A protein and the small-molecule ligand that binds it are described below.
Small molecule (SMILES): NCC(=O)O

Binding-site contacts:
Ligand atom OXT contacts residue HIS53 of chain 1.B at 3.2 Å (h-bond).
Ligand atom CA contacts residue ZN1 of chain 1.F at 4.3 Å.
Ligand atom C contacts residue ZN1 of chain 1.F at 2.8 Å.
Ligand atom OXT contacts residue ASP113 of chain 1.A at 3.6 Å.
Ligand atom C contacts residue LEU52 of chain 1.B at 4.4 Å (hydrophobic).
Ligand atom C contacts residue GLU148 of chain 1.A at 4.0 Å.
Ligand atom O contacts residue ZN1 of chain 1.E at 2.0 Å.
Ligand atom C contacts residue HIS53 of chain 1.B at 4.1 Å.
Ligand atom N contacts residue GLY27 of chain 1.B at 4.1 Å.
Ligand atom N contacts residue GLU147 of chain 1.A at 3.1 Å (salt-bridge).
Ligand atom CA contacts residue ZN1 of chain 1.E at 3.9 Å.
Ligand atom N contacts residue ALA26 of chain 1.B at 4.2 Å.
Ligand atom O contacts residue HIS53 of chain 1.B at 3.9 Å.
Ligand atom OXT contacts residue ZN1 of chain 1.E at 4.0 Å.
Ligand atom OXT contacts residue ZN1 of chain 1.F at 2.5 Å.
Ligand atom OXT contacts residue GLU148 of chain 1.A at 3.7 Å.
Ligand atom O contacts residue GLU147 of chain 1.A at 3.3 Å (salt-bridge).
Ligand atom C contacts residue GLU175 of chain 1.A at 3.7 Å.
Ligand atom C contacts residue ASP113 of chain 1.A at 3.7 Å.
Ligand atom N contacts residue GLU175 of chain 1.A at 4.2 Å.
Ligand atom O contacts residue GLU175 of chain 1.A at 3.2 Å (salt-bridge).
Ligand atom C contacts residue ZN1 of chain 1.E at 3.1 Å.
Ligand atom C contacts residue GLU147 of chain 1.A at 3.8 Å.
Ligand atom O contacts residue ZN1 of chain 1.F at 2.1 Å.
Ligand atom CA contacts residue GLU147 of chain 1.A at 3.8 Å.
Ligand atom O contacts residue ASP113 of chain 1.A at 3.0 Å (salt-bridge).
Ligand atom CA contacts residue GLU175 of chain 1.A at 3.6 Å.
Ligand atom OXT contacts residue LEU52 of chain 1.B at 3.9 Å.
Ligand atom O contacts residue HIS80 of chain 1.A at 3.6 Å (h-bond).
Ligand atom O contacts residue GLU148 of chain 1.A at 3.3 Å (salt-bridge).

Sequence of chain 1.B:
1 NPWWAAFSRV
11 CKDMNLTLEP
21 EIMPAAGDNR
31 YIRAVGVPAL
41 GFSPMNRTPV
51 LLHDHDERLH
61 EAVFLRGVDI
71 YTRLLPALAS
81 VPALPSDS

Sequence of chain 1.A:
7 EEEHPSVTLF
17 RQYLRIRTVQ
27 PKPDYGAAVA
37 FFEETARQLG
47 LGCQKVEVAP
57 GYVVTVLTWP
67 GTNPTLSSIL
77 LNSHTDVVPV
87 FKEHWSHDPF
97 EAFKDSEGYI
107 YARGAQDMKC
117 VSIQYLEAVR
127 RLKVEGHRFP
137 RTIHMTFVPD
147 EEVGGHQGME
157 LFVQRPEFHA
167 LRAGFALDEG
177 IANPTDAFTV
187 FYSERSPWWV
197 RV